This protein binds this small molecule.
Small molecule (SMILES): CC(=O)N[C@H]1[C@H](O[C@H]2[C@H](O)[C@@H](NC(C)=O)CO[C@@H]2CO)O[C@H](CO)[C@@H](O)[C@@H]1O

Binding-site contacts:
Ligand atom C8 contacts residue ASN105 of chain 1.B at 4.4 Å.
Ligand atom C8 contacts residue LEU104 of chain 1.B at 4.3 Å (hydrophobic).
Ligand atom C5 contacts residue HIS144 of chain 1.B at 4.1 Å.
Ligand atom C2 contacts residue ASN105 of chain 1.B at 2.5 Å.
Ligand atom C7 contacts residue ASN105 of chain 1.B at 3.5 Å.
Ligand atom N2 contacts residue ASN105 of chain 1.B at 2.9 Å (h-bond).
Ligand atom O5 contacts residue ASN105 of chain 1.B at 2.4 Å (h-bond).
Ligand atom C5 contacts residue ASN105 of chain 1.B at 3.7 Å.
Ligand atom O7 contacts residue ASN105 of chain 1.B at 3.8 Å.
Ligand atom C1 contacts residue HIS144 of chain 1.B at 3.8 Å.
Ligand atom C4 contacts residue ASN105 of chain 1.B at 4.2 Å.
Ligand atom C1 contacts residue ASN105 of chain 1.B at 1.4 Å.
Ligand atom C3 contacts residue ASN105 of chain 1.B at 3.8 Å.
Ligand atom C8 contacts residue PRO103 of chain 1.B at 3.9 Å (hydrophobic).
Ligand atom O5 contacts residue HIS144 of chain 1.B at 3.4 Å.
Ligand atom C6 contacts residue HIS144 of chain 1.B at 4.2 Å.

Sequence of chain 1.B:
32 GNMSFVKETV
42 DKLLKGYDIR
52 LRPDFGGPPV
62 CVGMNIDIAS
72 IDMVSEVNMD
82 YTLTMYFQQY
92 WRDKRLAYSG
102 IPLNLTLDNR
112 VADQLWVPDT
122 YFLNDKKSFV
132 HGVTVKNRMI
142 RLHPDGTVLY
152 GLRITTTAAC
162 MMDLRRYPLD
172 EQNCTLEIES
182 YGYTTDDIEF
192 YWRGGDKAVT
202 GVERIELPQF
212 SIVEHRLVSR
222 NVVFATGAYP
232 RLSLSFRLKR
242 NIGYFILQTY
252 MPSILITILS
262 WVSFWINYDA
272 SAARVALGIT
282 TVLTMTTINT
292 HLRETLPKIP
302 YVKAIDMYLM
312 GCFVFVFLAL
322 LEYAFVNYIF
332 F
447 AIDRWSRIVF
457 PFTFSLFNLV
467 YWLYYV